This small molecule binds to this protein.
Small molecule (SMILES): CC(C)(CO[P](=O)(O)O[P](=O)(O)OC[C@H]1O[C@@H](n2cnc3c(N)ncnc32)[C@H](O)[C@@H]1OP(=O)(O)O)[C@@H](O)C(=O)NCCC(=O)NCCNC(=O)Cc1cc(O)cc(O)c1

Sequence of chain 1.F:
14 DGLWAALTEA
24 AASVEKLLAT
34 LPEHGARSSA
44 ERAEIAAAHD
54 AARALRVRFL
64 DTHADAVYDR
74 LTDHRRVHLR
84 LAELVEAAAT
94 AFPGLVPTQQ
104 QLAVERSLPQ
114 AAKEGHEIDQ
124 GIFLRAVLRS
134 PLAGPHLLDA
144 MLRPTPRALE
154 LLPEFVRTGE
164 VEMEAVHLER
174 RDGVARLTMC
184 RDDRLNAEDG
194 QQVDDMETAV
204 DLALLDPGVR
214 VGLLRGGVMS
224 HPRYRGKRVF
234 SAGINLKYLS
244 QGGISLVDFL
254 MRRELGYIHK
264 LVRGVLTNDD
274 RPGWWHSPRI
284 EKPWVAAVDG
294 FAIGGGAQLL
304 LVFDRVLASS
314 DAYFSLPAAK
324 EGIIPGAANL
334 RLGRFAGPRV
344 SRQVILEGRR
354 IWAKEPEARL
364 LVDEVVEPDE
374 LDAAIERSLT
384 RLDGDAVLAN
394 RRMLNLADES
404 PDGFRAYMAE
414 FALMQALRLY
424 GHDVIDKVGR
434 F

Binding-site contacts:
Ligand atom OAD contacts residue GLY298 of chain 1.F at 3.0 Å (h-bond).
Ligand atom OAK contacts residue GLN418 of chain 1.F at 3.4 Å (h-bond).
Ligand atom N6A contacts residue ALA235 of chain 1.F at 2.9 Å (h-bond).
Ligand atom C13 contacts residue ILE296 of chain 1.F at 3.3 Å (hydrophobic).
Ligand atom O5' contacts residue LEU188 of chain 1.F at 3.5 Å.
Ligand atom OAL contacts residue ARG256 of chain 1.F at 2.9 Å.
Ligand atom N1A contacts residue ASN238 of chain 1.F at 3.2 Å.
Ligand atom N1A contacts residue ILE237 of chain 1.F at 3.2 Å (h-bond).
Ligand atom OAL contacts residue GLU191 of chain 1.F at 2.7 Å (salt-bridge).
Ligand atom OAK contacts residue ILE327 of chain 1.F at 3.5 Å (h-bond).
Ligand atom OAK contacts residue LEU253 of chain 1.F at 3.3 Å.
Ligand atom O2' contacts residue LYS240 of chain 1.F at 2.8 Å (salt-bridge).
Ligand atom O8A contacts residue HIS224 of chain 1.F at 2.7 Å (h-bond).
Ligand atom N1A contacts residue ALA190 of chain 1.F at 3.5 Å.
Ligand atom O5A contacts residue TYR227 of chain 1.F at 2.6 Å (h-bond).
Ligand atom CAG contacts residue ILE326 of chain 1.F at 3.5 Å (hydrophobic).
Ligand atom CAI contacts residue ARG256 of chain 1.F at 3.4 Å.
Ligand atom O3' contacts residue HIS224 of chain 1.F at 3.1 Å (h-bond).
Ligand atom O4' contacts residue ARG187 of chain 1.F at 3.6 Å.
Ligand atom C4A contacts residue PHE434 of chain 1.F at 3.6 Å (hydrophobic).
Ligand atom C5A contacts residue PHE434 of chain 1.F at 3.6 Å (hydrophobic).
Ligand atom N7A contacts residue PHE434 of chain 1.F at 3.5 Å.
Ligand atom O2A contacts residue HIS224 of chain 1.F at 3.3 Å.
Ligand atom C12 contacts residue TYR227 of chain 1.F at 3.5 Å (hydrophobic).
Ligand atom C2A contacts residue ASN238 of chain 1.F at 3.4 Å.
Ligand atom O5P contacts residue LEU239 of chain 1.F at 3.5 Å.
Ligand atom N1A contacts residue LEU239 of chain 1.F at 3.1 Å (h-bond).
Ligand atom OAD contacts residue GLY297 of chain 1.F at 3.2 Å.
Ligand atom N4P contacts residue ALA235 of chain 1.F at 2.9 Å (h-bond).
Ligand atom OAL contacts residue PHE252 of chain 1.F at 3.4 Å.
Ligand atom OAK contacts residue GLY329 of chain 1.F at 3.4 Å (h-bond).
Ligand atom O7A contacts residue LYS240 of chain 1.F at 2.6 Å (salt-bridge).
Ligand atom P3' contacts residue HIS224 of chain 1.F at 3.5 Å.
Ligand atom CAJ contacts residue GLU191 of chain 1.F at 3.5 Å.
Ligand atom CAG contacts residue ILE327 of chain 1.F at 3.4 Å (hydrophobic).
Ligand atom CAH contacts residue LEU253 of chain 1.F at 3.5 Å (hydrophobic).
Ligand atom C6P contacts residue ALA235 of chain 1.F at 3.4 Å (hydrophobic).
Ligand atom OAD contacts residue ILE237 of chain 1.F at 3.1 Å (h-bond).
Ligand atom N6A contacts residue ILE237 of chain 1.F at 3.0 Å (h-bond).
Ligand atom C6A contacts residue ILE237 of chain 1.F at 3.6 Å (hydrophobic).